Binding-site contacts:
Ligand atom C01 contacts residue ALA352 of chain 1.D at 3.4 Å (hydrophobic).
Ligand atom C15 contacts residue LYS350 of chain 1.D at 3.6 Å.
Ligand atom C25 contacts residue VAL236 of chain 1.D at 3.3 Å (hydrophobic).
Ligand atom O19 contacts residue ALA180 of chain 1.C at 3.5 Å (h-bond).
Ligand atom C04 contacts residue LEU253 of chain 1.D at 3.8 Å (hydrophobic).
Ligand atom C28 contacts residue ILE368 of chain 1.D at 3.2 Å (hydrophobic).
Ligand atom O24 contacts residue LEU240 of chain 1.D at 3.6 Å.
Ligand atom O07 contacts residue ASP249 of chain 1.D at 3.0 Å (salt-bridge).
Ligand atom C13 contacts residue LYS350 of chain 1.D at 3.8 Å.
Ligand atom C11 contacts residue ASN256 of chain 1.D at 3.5 Å.
Ligand atom C09 contacts residue LYS252 of chain 1.D at 3.7 Å.
Ligand atom C20 contacts residue ASN256 of chain 1.D at 3.3 Å.
Ligand atom C28 contacts residue VAL236 of chain 1.D at 3.7 Å (hydrophobic).
Ligand atom C14 contacts residue ASN256 of chain 1.D at 3.7 Å.
Ligand atom C17 contacts residue ASN348 of chain 1.D at 3.5 Å.
Ligand atom C18 contacts residue ASN256 of chain 1.D at 3.5 Å.
Ligand atom C18 contacts residue LYS350 of chain 1.D at 3.6 Å.
Ligand atom C20 contacts residue ALA180 of chain 1.C at 3.7 Å (hydrophobic).
Ligand atom O27 contacts residue CYS239 of chain 1.D at 3.6 Å (h-bond).
Ligand atom C12 contacts residue ASN256 of chain 1.D at 3.5 Å.
Ligand atom C20 contacts residue LYS350 of chain 1.D at 3.8 Å.
Ligand atom C23 contacts residue CYS239 of chain 1.D at 3.6 Å (hydrophobic).
Ligand atom C13 contacts residue ASN256 of chain 1.D at 3.5 Å.
Ligand atom C25 contacts residue LEU253 of chain 1.D at 3.8 Å (hydrophobic).
Ligand atom O24 contacts residue CYS239 of chain 1.D at 3.7 Å.
Ligand atom C17 contacts residue LYS350 of chain 1.D at 3.7 Å.
Ligand atom C03 contacts residue LEU253 of chain 1.D at 3.7 Å (hydrophobic).
Ligand atom C16 contacts residue ASN256 of chain 1.D at 3.6 Å.
Ligand atom O27 contacts residue ILE316 of chain 1.D at 3.2 Å.
Ligand atom C28 contacts residue ILE316 of chain 1.D at 3.5 Å (hydrophobic).
Ligand atom C16 contacts residue LYS350 of chain 1.D at 3.3 Å.
Ligand atom O19 contacts residue VAL181 of chain 1.C at 3.1 Å (h-bond).
Ligand atom O07 contacts residue LYS252 of chain 1.D at 3.4 Å.
Ligand atom C09 contacts residue ASN247 of chain 1.D at 3.7 Å.
Ligand atom O07 contacts residue LEU253 of chain 1.D at 3.8 Å.
Ligand atom C26 contacts residue CYS239 of chain 1.D at 3.6 Å (hydrophobic).
Ligand atom C17 contacts residue VAL313 of chain 1.D at 3.4 Å (hydrophobic).
Ligand atom O07 contacts residue ALA248 of chain 1.D at 3.3 Å.
Ligand atom C25 contacts residue LEU240 of chain 1.D at 3.6 Å (hydrophobic).
Ligand atom C15 contacts residue ASN256 of chain 1.D at 3.8 Å.

Sequence of chain 1.C:
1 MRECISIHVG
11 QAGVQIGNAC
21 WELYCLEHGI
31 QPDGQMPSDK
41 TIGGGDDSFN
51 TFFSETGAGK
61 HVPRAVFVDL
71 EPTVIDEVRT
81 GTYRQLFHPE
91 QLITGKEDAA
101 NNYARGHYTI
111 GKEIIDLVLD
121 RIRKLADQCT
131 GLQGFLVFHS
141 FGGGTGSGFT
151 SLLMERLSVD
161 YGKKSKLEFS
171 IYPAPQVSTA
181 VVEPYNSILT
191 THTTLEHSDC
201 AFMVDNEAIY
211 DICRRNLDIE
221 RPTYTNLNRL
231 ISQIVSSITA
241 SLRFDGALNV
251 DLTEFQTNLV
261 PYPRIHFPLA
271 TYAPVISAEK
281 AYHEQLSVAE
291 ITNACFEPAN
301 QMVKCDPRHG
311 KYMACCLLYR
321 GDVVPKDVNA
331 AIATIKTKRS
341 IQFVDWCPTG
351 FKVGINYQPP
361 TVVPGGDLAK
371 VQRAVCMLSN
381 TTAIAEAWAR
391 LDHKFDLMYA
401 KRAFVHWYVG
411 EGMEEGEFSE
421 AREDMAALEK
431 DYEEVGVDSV

Sequence of chain 1.D:
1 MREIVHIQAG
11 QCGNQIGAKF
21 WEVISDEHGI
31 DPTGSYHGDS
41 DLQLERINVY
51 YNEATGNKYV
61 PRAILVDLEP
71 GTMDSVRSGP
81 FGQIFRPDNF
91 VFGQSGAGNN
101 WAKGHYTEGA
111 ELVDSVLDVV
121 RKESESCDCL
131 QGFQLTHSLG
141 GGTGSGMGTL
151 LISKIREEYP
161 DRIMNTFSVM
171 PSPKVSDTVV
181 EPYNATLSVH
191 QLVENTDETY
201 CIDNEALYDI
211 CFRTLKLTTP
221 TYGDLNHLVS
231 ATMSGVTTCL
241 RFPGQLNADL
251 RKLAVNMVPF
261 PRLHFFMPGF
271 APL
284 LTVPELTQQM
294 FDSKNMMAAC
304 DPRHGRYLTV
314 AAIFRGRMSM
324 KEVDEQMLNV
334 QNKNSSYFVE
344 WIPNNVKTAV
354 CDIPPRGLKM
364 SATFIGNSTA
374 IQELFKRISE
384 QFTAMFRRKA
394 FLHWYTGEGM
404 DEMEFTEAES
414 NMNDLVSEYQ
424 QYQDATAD

This protein binds this small molecule.
Small molecule (SMILES): COc1cc(C(=O)c2cccc(-c3ccc(C)c(O)c3)n2)cc(OC)c1OC